A protein and the small-molecule ligand that binds it are described below.
Small molecule (SMILES): CC(=O)N[C@@H]1[C@@H](O)[C@H](O)[C@@H](CO)O[C@H]1O

Sequence of chain 1.H:
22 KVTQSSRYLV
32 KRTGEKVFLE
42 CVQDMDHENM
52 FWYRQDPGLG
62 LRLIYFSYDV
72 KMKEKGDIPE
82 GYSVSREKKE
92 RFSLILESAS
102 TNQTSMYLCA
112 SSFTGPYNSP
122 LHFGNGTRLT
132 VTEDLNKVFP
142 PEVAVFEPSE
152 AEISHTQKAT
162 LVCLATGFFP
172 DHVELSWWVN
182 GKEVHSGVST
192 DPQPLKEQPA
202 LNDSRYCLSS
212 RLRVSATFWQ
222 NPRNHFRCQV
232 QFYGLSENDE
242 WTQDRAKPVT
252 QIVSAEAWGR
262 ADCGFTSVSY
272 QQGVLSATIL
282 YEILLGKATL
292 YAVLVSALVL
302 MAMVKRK

Binding-site contacts:
Ligand atom C2 contacts residue ASN203 of chain 1.H at 2.6 Å.
Ligand atom O5 contacts residue ASN203 of chain 1.H at 2.2 Å (h-bond).
Ligand atom N2 contacts residue ASN203 of chain 1.H at 2.9 Å.
Ligand atom C1 contacts residue ASN203 of chain 1.H at 1.5 Å.
Ligand atom C7 contacts residue ASN203 of chain 1.H at 3.6 Å.
Ligand atom C8 contacts residue ASN203 of chain 1.H at 3.9 Å.
Ligand atom O6 contacts residue ASN203 of chain 1.H at 4.5 Å.
Ligand atom C5 contacts residue ASN203 of chain 1.H at 3.6 Å.
Ligand atom C3 contacts residue ASN203 of chain 1.H at 3.9 Å.
Ligand atom C4 contacts residue ASN203 of chain 1.H at 4.2 Å.